Sequence of chain 1.A:
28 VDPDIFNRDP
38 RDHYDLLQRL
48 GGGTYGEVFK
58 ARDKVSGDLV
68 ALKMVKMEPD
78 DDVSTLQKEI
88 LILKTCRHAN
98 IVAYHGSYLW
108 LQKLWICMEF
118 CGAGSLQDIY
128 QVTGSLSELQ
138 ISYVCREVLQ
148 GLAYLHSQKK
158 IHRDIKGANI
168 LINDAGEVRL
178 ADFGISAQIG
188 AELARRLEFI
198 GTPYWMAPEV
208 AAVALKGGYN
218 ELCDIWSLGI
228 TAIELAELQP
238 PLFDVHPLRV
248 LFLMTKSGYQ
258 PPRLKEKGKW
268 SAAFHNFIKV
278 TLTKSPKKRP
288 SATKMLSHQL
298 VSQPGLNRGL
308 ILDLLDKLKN

Binding-site contacts:
Ligand atom C3 contacts residue LEU168 of chain 1.A at 3.7 Å (hydrophobic).
Ligand atom C21 contacts residue LEU168 of chain 1.A at 3.7 Å (hydrophobic).
Ligand atom N5 contacts residue ALA68 of chain 1.A at 3.5 Å.
Ligand atom C5 contacts residue VAL55 of chain 1.A at 3.8 Å (hydrophobic).
Ligand atom N6 contacts residue LYS70 of chain 1.A at 2.7 Å (salt-bridge).
Ligand atom C19 contacts residue ASP179 of chain 1.A at 3.7 Å.
Ligand atom C10 contacts residue ALA165 of chain 1.A at 3.8 Å (hydrophobic).
Ligand atom O1 contacts residue LEU47 of chain 1.A at 3.9 Å.
Ligand atom N2 contacts residue CYS118 of chain 1.A at 3.0 Å (h-bond).
Ligand atom N5 contacts residue GLU116 of chain 1.A at 2.9 Å (salt-bridge).
Ligand atom C1 contacts residue CYS118 of chain 1.A at 3.2 Å (hydrophobic).
Ligand atom C6 contacts residue GLY49 of chain 1.A at 3.8 Å.
Ligand atom C22 contacts residue LYS70 of chain 1.A at 3.8 Å.
Ligand atom C12 contacts residue LEU47 of chain 1.A at 3.5 Å (hydrophobic).
Ligand atom C13 contacts residue GLN124 of chain 1.A at 3.3 Å.
Ligand atom C13 contacts residue ASP125 of chain 1.A at 3.5 Å.
Ligand atom C9 contacts residue ASP125 of chain 1.A at 3.4 Å.
Ligand atom O1 contacts residue GLY48 of chain 1.A at 3.6 Å.
Ligand atom C2 contacts residue ALA68 of chain 1.A at 3.9 Å (hydrophobic).
Ligand atom C15 contacts residue LEU168 of chain 1.A at 3.5 Å (hydrophobic).
Ligand atom N5 contacts residue LEU168 of chain 1.A at 3.6 Å.
Ligand atom C10 contacts residue SER122 of chain 1.A at 3.8 Å.
Ligand atom CL1 contacts residue MET115 of chain 1.A at 3.7 Å.
Ligand atom N1 contacts residue LEU47 of chain 1.A at 3.9 Å.
Ligand atom C14 contacts residue LEU168 of chain 1.A at 3.5 Å (hydrophobic).
Ligand atom C1 contacts residue LEU47 of chain 1.A at 3.9 Å (hydrophobic).
Ligand atom C12 contacts residue ASP125 of chain 1.A at 3.5 Å.
Ligand atom N6 contacts residue ASP179 of chain 1.A at 3.4 Å.
Ligand atom C2 contacts residue GLU116 of chain 1.A at 3.8 Å.
Ligand atom C11 contacts residue ASP125 of chain 1.A at 3.4 Å.
Ligand atom C2 contacts residue LEU168 of chain 1.A at 3.8 Å (hydrophobic).
Ligand atom C22 contacts residue ASP179 of chain 1.A at 3.5 Å.
Ligand atom N4 contacts residue SER122 of chain 1.A at 3.9 Å.
Ligand atom N2 contacts residue PHE117 of chain 1.A at 3.7 Å.
Ligand atom N4 contacts residue ASP125 of chain 1.A at 2.9 Å (salt-bridge).
Ligand atom C15 contacts residue GLU116 of chain 1.A at 3.8 Å.
Ligand atom C10 contacts residue ASP125 of chain 1.A at 3.5 Å.
Ligand atom C2 contacts residue CYS118 of chain 1.A at 3.9 Å (hydrophobic).
Ligand atom C17 contacts residue VAL55 of chain 1.A at 3.8 Å (hydrophobic).
Ligand atom C1 contacts residue PHE117 of chain 1.A at 3.9 Å (hydrophobic).

This protein binds this small molecule.
Small molecule (SMILES): CN1CCC2(CC1)CN(c1ncnc3[nH]c(Cl)c(-c4cccc(C#N)c4)c13)CCO2